This small molecule binds to this protein.
Small molecule (SMILES): CC(=O)N[C@H]1[C@H](O[C@H]2[C@H](O)[C@@H](NC(C)=O)CO[C@@H]2CO)O[C@H](CO)[C@@H](O)[C@@H]1O

Sequence of chain 1.A:
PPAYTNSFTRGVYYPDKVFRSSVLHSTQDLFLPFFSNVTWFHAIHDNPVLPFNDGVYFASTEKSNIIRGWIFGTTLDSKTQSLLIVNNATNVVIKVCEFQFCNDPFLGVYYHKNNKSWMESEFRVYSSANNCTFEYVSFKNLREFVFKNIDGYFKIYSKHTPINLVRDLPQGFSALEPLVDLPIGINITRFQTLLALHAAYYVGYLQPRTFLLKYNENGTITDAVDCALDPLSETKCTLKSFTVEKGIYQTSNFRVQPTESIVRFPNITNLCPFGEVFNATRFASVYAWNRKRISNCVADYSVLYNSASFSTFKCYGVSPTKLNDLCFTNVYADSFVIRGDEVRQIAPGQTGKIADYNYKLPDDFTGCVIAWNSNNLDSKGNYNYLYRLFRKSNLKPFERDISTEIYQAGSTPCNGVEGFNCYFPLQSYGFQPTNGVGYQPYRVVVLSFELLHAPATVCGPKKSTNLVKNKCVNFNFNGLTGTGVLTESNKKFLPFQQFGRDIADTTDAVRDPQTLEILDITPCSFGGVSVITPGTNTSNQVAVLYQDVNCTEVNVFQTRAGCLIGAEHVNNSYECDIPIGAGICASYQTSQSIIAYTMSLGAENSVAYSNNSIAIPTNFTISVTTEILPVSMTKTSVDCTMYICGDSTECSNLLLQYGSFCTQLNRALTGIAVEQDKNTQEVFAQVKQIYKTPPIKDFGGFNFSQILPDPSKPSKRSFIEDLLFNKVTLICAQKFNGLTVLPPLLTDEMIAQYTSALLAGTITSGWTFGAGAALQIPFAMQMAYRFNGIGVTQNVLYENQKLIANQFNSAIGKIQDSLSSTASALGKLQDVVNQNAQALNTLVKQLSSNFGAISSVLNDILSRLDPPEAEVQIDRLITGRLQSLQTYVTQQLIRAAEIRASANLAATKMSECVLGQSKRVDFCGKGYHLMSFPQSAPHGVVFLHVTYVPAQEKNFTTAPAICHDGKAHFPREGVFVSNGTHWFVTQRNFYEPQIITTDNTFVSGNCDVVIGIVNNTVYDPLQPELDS

Binding-site contacts:
Ligand atom O5 contacts residue HIS1101 of chain 1.A at 4.5 Å.
Ligand atom C5 contacts residue PHE1103 of chain 1.A at 4.1 Å (hydrophobic).
Ligand atom C4 contacts residue THR1100 of chain 1.A at 4.3 Å.
Ligand atom O3 contacts residue THR1100 of chain 1.A at 4.3 Å.
Ligand atom C7 contacts residue THR1100 of chain 1.A at 4.5 Å.
Ligand atom C3 contacts residue HIS1101 of chain 1.A at 3.6 Å.
Ligand atom C8 contacts residue ASN1098 of chain 1.A at 4.2 Å.
Ligand atom C5 contacts residue HIS1101 of chain 1.A at 3.6 Å.
Ligand atom C5 contacts residue ASN1098 of chain 1.A at 3.7 Å.
Ligand atom C2 contacts residue THR1100 of chain 1.A at 3.9 Å.
Ligand atom O7 contacts residue HIS1101 of chain 1.A at 3.4 Å (h-bond).
Ligand atom C1 contacts residue THR1100 of chain 1.A at 3.8 Å.
Ligand atom C7 contacts residue ASN1098 of chain 1.A at 3.2 Å.
Ligand atom C5 contacts residue THR1100 of chain 1.A at 4.4 Å.
Ligand atom C3 contacts residue ASN1098 of chain 1.A at 3.7 Å.
Ligand atom O4 contacts residue HIS1101 of chain 1.A at 3.0 Å.
Ligand atom N2 contacts residue ASN1098 of chain 1.A at 2.8 Å (h-bond).
Ligand atom C4 contacts residue HIS1101 of chain 1.A at 3.7 Å.
Ligand atom C2 contacts residue ASN1098 of chain 1.A at 2.4 Å.
Ligand atom C8 contacts residue THR1100 of chain 1.A at 4.3 Å.
Ligand atom O5 contacts residue PHE1103 of chain 1.A at 3.9 Å.
Ligand atom C6 contacts residue PHE1103 of chain 1.A at 3.7 Å (hydrophobic).
Ligand atom C1 contacts residue HIS1101 of chain 1.A at 4.2 Å.
Ligand atom C4 contacts residue ASN1098 of chain 1.A at 4.2 Å.
Ligand atom C7 contacts residue HIS1101 of chain 1.A at 3.5 Å.
Ligand atom O5 contacts residue ASN1098 of chain 1.A at 2.4 Å (h-bond).
Ligand atom N2 contacts residue HIS1101 of chain 1.A at 4.1 Å.
Ligand atom C3 contacts residue THR1100 of chain 1.A at 3.4 Å.
Ligand atom C8 contacts residue HIS1101 of chain 1.A at 3.7 Å.
Ligand atom C2 contacts residue HIS1101 of chain 1.A at 4.4 Å.
Ligand atom O7 contacts residue ASN1098 of chain 1.A at 3.4 Å (h-bond).
Ligand atom O3 contacts residue HIS1101 of chain 1.A at 4.4 Å.
Ligand atom C1 contacts residue ASN1098 of chain 1.A at 1.4 Å.
Ligand atom O4 contacts residue THR1100 of chain 1.A at 4.5 Å.
Ligand atom N2 contacts residue THR1100 of chain 1.A at 3.6 Å.